Binding-site contacts:
Ligand atom C3 contacts residue ASN118 of chain 18.A at 3.8 Å.
Ligand atom O6 contacts residue THR120 of chain 18.A at 3.6 Å (h-bond).
Ligand atom C5 contacts residue THR120 of chain 18.A at 4.2 Å.
Ligand atom C7 contacts residue ASN118 of chain 18.A at 3.8 Å.
Ligand atom C6 contacts residue PHE119 of chain 18.A at 4.0 Å (hydrophobic).
Ligand atom C2 contacts residue ASN118 of chain 18.A at 2.5 Å.
Ligand atom C1 contacts residue ASN118 of chain 18.A at 1.4 Å.
Ligand atom O5 contacts residue PHE119 of chain 18.A at 3.9 Å.
Ligand atom C1 contacts residue THR89 of chain 18.A at 4.2 Å.
Ligand atom O5 contacts residue THR89 of chain 18.A at 4.5 Å.
Ligand atom C5 contacts residue ASN118 of chain 18.A at 3.6 Å.
Ligand atom C8 contacts residue SER66 of chain 18.A at 3.6 Å.
Ligand atom C4 contacts residue ASN118 of chain 18.A at 4.2 Å.
Ligand atom C8 contacts residue ASP67 of chain 18.A at 3.7 Å.
Ligand atom O6 contacts residue ASN118 of chain 18.A at 4.2 Å.
Ligand atom N2 contacts residue ASN118 of chain 18.A at 2.9 Å (h-bond).
Ligand atom N2 contacts residue TYR90 of chain 18.A at 4.4 Å.
Ligand atom O5 contacts residue ASN118 of chain 18.A at 2.4 Å (h-bond).
Ligand atom C1 contacts residue SER66 of chain 18.A at 4.5 Å.
Ligand atom O5 contacts residue THR120 of chain 18.A at 3.4 Å (h-bond).
Ligand atom O6 contacts residue PHE119 of chain 18.A at 2.8 Å (h-bond).
Ligand atom C6 contacts residue THR120 of chain 18.A at 3.8 Å.
Ligand atom O6 contacts residue THR89 of chain 18.A at 3.9 Å.
Ligand atom C8 contacts residue ASN118 of chain 18.A at 3.7 Å.

Sequence of chain 18.A:
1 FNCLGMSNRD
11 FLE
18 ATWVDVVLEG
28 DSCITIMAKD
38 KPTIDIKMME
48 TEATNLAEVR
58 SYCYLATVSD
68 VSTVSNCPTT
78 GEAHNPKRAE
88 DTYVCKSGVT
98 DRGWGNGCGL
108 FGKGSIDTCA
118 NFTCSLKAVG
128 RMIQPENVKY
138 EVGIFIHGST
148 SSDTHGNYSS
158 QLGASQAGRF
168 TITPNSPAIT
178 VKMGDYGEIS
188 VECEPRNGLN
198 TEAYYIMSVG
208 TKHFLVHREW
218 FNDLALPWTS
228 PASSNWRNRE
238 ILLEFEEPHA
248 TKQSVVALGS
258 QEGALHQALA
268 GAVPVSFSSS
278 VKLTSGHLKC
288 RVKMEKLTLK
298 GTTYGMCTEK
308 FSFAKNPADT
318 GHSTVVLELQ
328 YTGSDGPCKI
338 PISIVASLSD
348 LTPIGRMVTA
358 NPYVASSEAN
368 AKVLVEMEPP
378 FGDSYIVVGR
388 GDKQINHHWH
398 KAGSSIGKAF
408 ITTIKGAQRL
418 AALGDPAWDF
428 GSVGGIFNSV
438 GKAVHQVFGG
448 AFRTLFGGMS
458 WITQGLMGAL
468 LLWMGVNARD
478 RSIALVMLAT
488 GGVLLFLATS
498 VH

This protein binds this small molecule.
Small molecule (SMILES): CC(=O)N[C@@H]1[C@@H](O)[C@H](O)[C@@H](CO)O[C@H]1O